Binding-site contacts:
Ligand atom C3 contacts residue SER244 of chain 9.A at 4.2 Å.
Ligand atom C2 contacts residue SER244 of chain 9.A at 3.3 Å.
Ligand atom O6 contacts residue ASN137 of chain 9.A at 3.5 Å (h-bond).
Ligand atom O5 contacts residue SER244 of chain 9.A at 3.5 Å (h-bond).
Ligand atom O6 contacts residue ILE247 of chain 9.A at 4.1 Å.
Ligand atom O6 contacts residue GLN117 of chain 9.C at 3.4 Å (h-bond).
Ligand atom O6 contacts residue ARG136 of chain 9.A at 3.2 Å (salt-bridge).
Ligand atom C4 contacts residue GLN117 of chain 9.C at 4.1 Å.
Ligand atom C3 contacts residue ARG136 of chain 9.A at 3.6 Å.
Ligand atom O5 contacts residue PRO127 of chain 9.C at 4.3 Å.
Ligand atom C3 contacts residue GLN117 of chain 9.C at 3.4 Å.
Ligand atom C4 contacts residue PRO127 of chain 9.C at 3.4 Å (hydrophobic).
Ligand atom C1 contacts residue SER244 of chain 9.A at 4.0 Å.
Ligand atom C3 contacts residue PRO127 of chain 9.C at 3.9 Å (hydrophobic).
Ligand atom C2 contacts residue ARG136 of chain 9.A at 4.4 Å.
Ligand atom C4 contacts residue ARG136 of chain 9.A at 2.9 Å.
Ligand atom C1 contacts residue ARG136 of chain 9.A at 3.9 Å.
Ligand atom C1 contacts residue ILE247 of chain 9.A at 4.4 Å (hydrophobic).

This protein binds this small molecule.
Small molecule (SMILES): C[C@@H](O)[C@@H](C)O

Sequence of chain 9.A:
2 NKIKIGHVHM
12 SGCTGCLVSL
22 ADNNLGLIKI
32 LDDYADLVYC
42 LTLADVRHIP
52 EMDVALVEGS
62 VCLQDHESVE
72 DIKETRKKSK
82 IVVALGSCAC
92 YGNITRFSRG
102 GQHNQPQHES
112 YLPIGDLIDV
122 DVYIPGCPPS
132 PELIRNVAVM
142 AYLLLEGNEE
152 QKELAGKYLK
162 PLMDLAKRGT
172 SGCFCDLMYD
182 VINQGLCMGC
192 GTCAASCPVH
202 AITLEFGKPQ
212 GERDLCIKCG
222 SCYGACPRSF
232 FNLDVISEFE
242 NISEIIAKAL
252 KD

Sequence of chain 9.C:
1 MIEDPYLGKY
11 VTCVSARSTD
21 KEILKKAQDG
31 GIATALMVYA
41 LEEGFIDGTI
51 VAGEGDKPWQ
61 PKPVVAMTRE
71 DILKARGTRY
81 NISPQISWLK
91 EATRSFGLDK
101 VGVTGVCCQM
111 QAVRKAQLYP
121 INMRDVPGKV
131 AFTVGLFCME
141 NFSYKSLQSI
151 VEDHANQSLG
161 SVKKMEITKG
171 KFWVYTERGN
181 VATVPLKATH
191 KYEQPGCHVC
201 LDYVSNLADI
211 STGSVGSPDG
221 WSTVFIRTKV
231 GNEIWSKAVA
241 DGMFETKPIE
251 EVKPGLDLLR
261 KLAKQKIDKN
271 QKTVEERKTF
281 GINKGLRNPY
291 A